The small molecule below binds the protein below.
Small molecule (SMILES): CC(=O)N[C@H]1[C@H](O[C@H]2[C@H](O)[C@@H](NC(C)=O)CO[C@@H]2CO)O[C@H](CO)[C@@H](O)[C@@H]1O

Binding-site contacts:
Ligand atom C6 contacts residue ASN168 of chain 1.A at 3.9 Å.
Ligand atom O6 contacts residue ASN168 of chain 1.A at 3.3 Å (h-bond).
Ligand atom N2 contacts residue ASN48 of chain 1.A at 2.9 Å (h-bond).
Ligand atom C8 contacts residue ASN48 of chain 1.A at 3.6 Å.
Ligand atom C2 contacts residue ASN48 of chain 1.A at 2.5 Å.
Ligand atom O7 contacts residue VAL47 of chain 1.A at 4.0 Å.
Ligand atom C7 contacts residue ASN48 of chain 1.A at 3.4 Å.
Ligand atom C5 contacts residue ASN48 of chain 1.A at 3.7 Å.
Ligand atom C5 contacts residue ASN168 of chain 1.A at 3.4 Å.
Ligand atom C1 contacts residue ASN48 of chain 1.A at 1.4 Å.
Ligand atom N2 contacts residue CYS46 of chain 1.A at 4.2 Å.
Ligand atom C4 contacts residue ASN48 of chain 1.A at 4.2 Å.
Ligand atom O5 contacts residue ASN48 of chain 1.A at 2.4 Å (h-bond).
Ligand atom O7 contacts residue CYS46 of chain 1.A at 2.7 Å (h-bond).
Ligand atom O7 contacts residue ASN48 of chain 1.A at 4.2 Å.
Ligand atom O5 contacts residue ASN168 of chain 1.A at 3.5 Å (h-bond).
Ligand atom C1 contacts residue ASN168 of chain 1.A at 3.8 Å.
Ligand atom C3 contacts residue ASN48 of chain 1.A at 3.8 Å.
Ligand atom C7 contacts residue CYS46 of chain 1.A at 3.8 Å (hydrophobic).

Sequence of chain 1.A:
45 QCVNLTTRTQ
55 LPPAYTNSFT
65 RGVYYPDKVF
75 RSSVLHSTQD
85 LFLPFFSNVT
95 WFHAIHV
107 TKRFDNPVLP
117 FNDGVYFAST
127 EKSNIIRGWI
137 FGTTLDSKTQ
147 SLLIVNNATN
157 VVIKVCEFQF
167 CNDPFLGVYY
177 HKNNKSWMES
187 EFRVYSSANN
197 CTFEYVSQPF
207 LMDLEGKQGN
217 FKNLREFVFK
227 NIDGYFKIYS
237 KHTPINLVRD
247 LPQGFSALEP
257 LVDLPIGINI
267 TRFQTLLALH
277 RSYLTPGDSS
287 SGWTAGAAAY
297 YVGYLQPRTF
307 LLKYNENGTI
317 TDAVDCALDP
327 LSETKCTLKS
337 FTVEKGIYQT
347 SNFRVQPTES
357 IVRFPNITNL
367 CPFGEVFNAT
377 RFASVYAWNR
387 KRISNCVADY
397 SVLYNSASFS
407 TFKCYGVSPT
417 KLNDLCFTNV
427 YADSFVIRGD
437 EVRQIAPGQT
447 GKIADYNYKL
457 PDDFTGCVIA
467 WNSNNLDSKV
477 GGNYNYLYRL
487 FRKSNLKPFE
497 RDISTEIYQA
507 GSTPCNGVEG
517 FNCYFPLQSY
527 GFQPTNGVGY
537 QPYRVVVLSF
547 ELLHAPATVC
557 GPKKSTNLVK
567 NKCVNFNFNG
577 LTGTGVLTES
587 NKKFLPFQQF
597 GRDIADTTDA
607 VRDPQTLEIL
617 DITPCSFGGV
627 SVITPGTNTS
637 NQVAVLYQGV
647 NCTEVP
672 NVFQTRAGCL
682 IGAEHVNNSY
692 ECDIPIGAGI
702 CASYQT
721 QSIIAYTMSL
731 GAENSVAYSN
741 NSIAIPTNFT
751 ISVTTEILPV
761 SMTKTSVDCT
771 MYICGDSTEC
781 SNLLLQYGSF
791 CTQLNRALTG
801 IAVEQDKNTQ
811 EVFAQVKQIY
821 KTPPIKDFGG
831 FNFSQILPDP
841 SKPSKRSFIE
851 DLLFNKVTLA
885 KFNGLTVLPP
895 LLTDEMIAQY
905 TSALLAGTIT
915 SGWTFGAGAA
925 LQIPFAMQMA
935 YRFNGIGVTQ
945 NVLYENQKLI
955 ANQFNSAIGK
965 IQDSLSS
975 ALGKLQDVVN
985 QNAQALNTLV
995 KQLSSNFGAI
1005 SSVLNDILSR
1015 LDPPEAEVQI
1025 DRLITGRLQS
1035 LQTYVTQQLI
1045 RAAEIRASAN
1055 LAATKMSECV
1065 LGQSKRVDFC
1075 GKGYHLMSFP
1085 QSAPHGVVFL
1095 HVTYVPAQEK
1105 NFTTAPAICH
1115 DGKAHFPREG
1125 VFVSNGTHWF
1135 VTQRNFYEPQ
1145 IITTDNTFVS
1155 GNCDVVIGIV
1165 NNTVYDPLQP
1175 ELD